Binding-site contacts:
Ligand atom OAC contacts residue GLY145 of chain 1.A at 3.5 Å (h-bond).
Ligand atom CAG contacts residue PO41 of chain 1.J at 4.0 Å.
Ligand atom CAJ contacts residue ASP119 of chain 1.A at 3.6 Å.
Ligand atom OAD contacts residue LYS27 of chain 1.A at 4.0 Å.
Ligand atom OAI contacts residue ASP119 of chain 1.A at 2.6 Å (salt-bridge).
Ligand atom CAJ contacts residue GLY145 of chain 1.A at 4.3 Å.
Ligand atom OAC contacts residue ARG144 of chain 1.A at 4.1 Å.
Ligand atom OAI contacts residue PO41 of chain 1.J at 3.5 Å (h-bond).
Ligand atom CAG contacts residue GLY117 of chain 1.A at 4.1 Å.
Ligand atom OAA contacts residue ARG144 of chain 1.A at 4.3 Å.
Ligand atom CAJ contacts residue PO41 of chain 1.J at 3.8 Å.
Ligand atom OAA contacts residue MET118 of chain 1.A at 2.7 Å (h-bond).
Ligand atom OAA contacts residue THR114 of chain 1.A at 4.3 Å.
Ligand atom OAD contacts residue ASP119 of chain 1.A at 4.3 Å.
Ligand atom CAF contacts residue ASP119 of chain 1.A at 4.2 Å.
Ligand atom OAC contacts residue PO41 of chain 1.J at 2.8 Å (h-bond).
Ligand atom CAG contacts residue ASP119 of chain 1.A at 3.6 Å.
Ligand atom OAD contacts residue GLY117 of chain 1.A at 3.1 Å (h-bond).
Ligand atom CAJ contacts residue MET118 of chain 1.A at 3.8 Å (hydrophobic).
Ligand atom OAA contacts residue GLY117 of chain 1.A at 3.5 Å.
Ligand atom OAB contacts residue ASN25 of chain 1.A at 3.3 Å (h-bond).
Ligand atom OAI contacts residue GLY117 of chain 1.A at 4.1 Å.
Ligand atom CAE contacts residue ARG144 of chain 1.A at 3.6 Å.
Ligand atom CAK contacts residue GLY117 of chain 1.A at 3.8 Å.
Ligand atom CAJ contacts residue GLY117 of chain 1.A at 4.4 Å.
Ligand atom CAH contacts residue ASP119 of chain 1.A at 3.4 Å.
Ligand atom CAE contacts residue MET118 of chain 1.A at 3.7 Å (hydrophobic).
Ligand atom CAK contacts residue ASP119 of chain 1.A at 3.4 Å.
Ligand atom CAE contacts residue VAL146 of chain 1.A at 4.4 Å (hydrophobic).
Ligand atom OAC contacts residue ASP119 of chain 1.A at 4.0 Å.
Ligand atom OAA contacts residue VAL146 of chain 1.A at 3.5 Å.
Ligand atom CAF contacts residue ASN25 of chain 1.A at 4.2 Å.
Ligand atom OAB contacts residue ASP119 of chain 1.A at 3.7 Å.
Ligand atom CAH contacts residue GLY117 of chain 1.A at 4.5 Å.
Ligand atom CAE contacts residue GLY117 of chain 1.A at 4.4 Å.
Ligand atom CAH contacts residue PO41 of chain 1.J at 4.5 Å.

Sequence of chain 1.A:
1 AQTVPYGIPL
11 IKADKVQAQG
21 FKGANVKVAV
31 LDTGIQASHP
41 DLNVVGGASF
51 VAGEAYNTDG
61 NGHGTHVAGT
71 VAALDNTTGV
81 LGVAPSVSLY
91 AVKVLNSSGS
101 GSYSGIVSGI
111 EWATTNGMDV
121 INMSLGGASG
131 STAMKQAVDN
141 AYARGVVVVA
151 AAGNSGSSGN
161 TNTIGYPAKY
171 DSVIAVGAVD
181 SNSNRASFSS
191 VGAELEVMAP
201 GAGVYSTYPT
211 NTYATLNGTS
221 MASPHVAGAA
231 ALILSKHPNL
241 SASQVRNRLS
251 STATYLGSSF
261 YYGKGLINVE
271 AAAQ

A small-molecule ligand and the protein it binds are described below.
Small molecule (SMILES): OC[C@@H](O)COC[C@H](O)CO